Sequence of chain 1.C:
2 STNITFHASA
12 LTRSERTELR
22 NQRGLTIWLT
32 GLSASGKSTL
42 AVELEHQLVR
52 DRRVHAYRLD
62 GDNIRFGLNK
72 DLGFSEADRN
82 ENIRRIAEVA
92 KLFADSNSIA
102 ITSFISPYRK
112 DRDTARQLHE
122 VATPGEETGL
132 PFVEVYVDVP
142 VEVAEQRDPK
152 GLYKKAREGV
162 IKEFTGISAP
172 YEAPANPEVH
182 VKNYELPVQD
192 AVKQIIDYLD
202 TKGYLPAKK

Binding-site contacts:
Ligand atom O3B contacts residue ARG80 of chain 1.C at 2.8 Å (salt-bridge).
Ligand atom N7 contacts residue PHE75 of chain 1.C at 3.6 Å.
Ligand atom O2A contacts residue ASN83 of chain 1.C at 2.9 Å (h-bond).
Ligand atom C3' contacts residue SER34 of chain 1.C at 3.3 Å.
Ligand atom N1 contacts residue PHE165 of chain 1.C at 3.5 Å.
Ligand atom O4' contacts residue PHE75 of chain 1.C at 3.3 Å.
Ligand atom O2B contacts residue ARG66 of chain 1.C at 3.0 Å (salt-bridge).
Ligand atom C6 contacts residue PHE165 of chain 1.C at 3.5 Å (hydrophobic).
Ligand atom N6 contacts residue LYS163 of chain 1.C at 3.3 Å (salt-bridge).
Ligand atom N3 contacts residue PHE165 of chain 1.C at 3.6 Å.
Ligand atom N1 contacts residue ARG80 of chain 1.C at 2.9 Å (salt-bridge).
Ligand atom O5' contacts residue PHE75 of chain 1.C at 3.5 Å.
Ligand atom O2B contacts residue ARG80 of chain 1.C at 3.6 Å.
Ligand atom N1 contacts residue GLU164 of chain 1.C at 3.7 Å.
Ligand atom N3 contacts residue ILE106 of chain 1.C at 3.7 Å.
Ligand atom O2' contacts residue LEU153 of chain 1.C at 3.4 Å.
Ligand atom O2A contacts residue ARG66 of chain 1.C at 2.7 Å (salt-bridge).
Ligand atom C4 contacts residue PHE75 of chain 1.C at 3.7 Å (hydrophobic).
Ligand atom C4 contacts residue PHE165 of chain 1.C at 3.6 Å (hydrophobic).
Ligand atom O1B contacts residue ILE84 of chain 1.C at 3.6 Å.
Ligand atom O2B contacts residue ASN83 of chain 1.C at 2.9 Å (h-bond).
Ligand atom N6 contacts residue PHE165 of chain 1.C at 3.7 Å.
Ligand atom C5 contacts residue PHE75 of chain 1.C at 3.6 Å (hydrophobic).
Ligand atom O1A contacts residue PHE105 of chain 1.C at 3.2 Å.
Ligand atom O1B contacts residue SER107 of chain 1.C at 2.9 Å (h-bond).
Ligand atom C6 contacts residue ARG80 of chain 1.C at 3.4 Å.
Ligand atom C8 contacts residue PHE75 of chain 1.C at 3.6 Å (hydrophobic).
Ligand atom C2 contacts residue ARG80 of chain 1.C at 3.6 Å.
Ligand atom N1 contacts residue THR166 of chain 1.C at 3.5 Å (h-bond).
Ligand atom N9 contacts residue PHE75 of chain 1.C at 3.7 Å.
Ligand atom O2A contacts residue PHE105 of chain 1.C at 3.4 Å.
Ligand atom O1A contacts residue ILE106 of chain 1.C at 2.8 Å (h-bond).
Ligand atom C2' contacts residue LEU153 of chain 1.C at 3.7 Å (hydrophobic).
Ligand atom O1B contacts residue ILE106 of chain 1.C at 3.4 Å (h-bond).
Ligand atom C2 contacts residue THR166 of chain 1.C at 3.6 Å.
Ligand atom N6 contacts residue GLU164 of chain 1.C at 2.9 Å (salt-bridge).
Ligand atom N6 contacts residue ARG80 of chain 1.C at 3.4 Å (salt-bridge).
Ligand atom O3B contacts residue PRO108 of chain 1.C at 3.2 Å.
Ligand atom O3' contacts residue SER34 of chain 1.C at 2.7 Å (h-bond).
Ligand atom C5' contacts residue ILE106 of chain 1.C at 3.5 Å (hydrophobic).

This small molecule binds to this protein.
Small molecule (SMILES): Nc1ncnc2c1ncn2[C@@H]1O[C@H](CO[P](=O)(O)OS(=O)(=O)O)[C@@H](O)[C@H]1O